Binding-site contacts:
Ligand atom CA contacts residue GLU160 of chain 1.B at 4.3 Å.
Ligand atom OE2 contacts residue SER64 of chain 1.B at 2.7 Å.
Ligand atom OE2 contacts residue LYS258 of chain 1.B at 4.2 Å.
Ligand atom C contacts residue ASN114 of chain 1.B at 3.8 Å.
Ligand atom OE1 contacts residue VAL261 of chain 1.B at 4.0 Å.
Ligand atom CB contacts residue TYR191 of chain 1.B at 4.0 Å (hydrophobic).
Ligand atom OXT contacts residue ASN114 of chain 1.B at 3.7 Å.
Ligand atom OXT contacts residue ASN167 of chain 1.B at 2.9 Å (h-bond).
Ligand atom OE1 contacts residue TYR243 of chain 1.B at 3.7 Å.
Ligand atom OE2 contacts residue VAL261 of chain 1.B at 3.3 Å (h-bond).
Ligand atom CG contacts residue GLN63 of chain 1.B at 4.1 Å.
Ligand atom OXT contacts residue TYR191 of chain 1.B at 3.5 Å (h-bond).
Ligand atom CD contacts residue VAL261 of chain 1.B at 3.5 Å (hydrophobic).
Ligand atom O contacts residue ASN114 of chain 1.B at 3.4 Å (h-bond).
Ligand atom CG contacts residue SER64 of chain 1.B at 3.6 Å.
Ligand atom N contacts residue GLN63 of chain 1.B at 3.0 Å (h-bond).
Ligand atom CB contacts residue ASN114 of chain 1.B at 4.1 Å.
Ligand atom CB contacts residue LYS67 of chain 1.B at 4.4 Å.
Ligand atom CD contacts residue SER64 of chain 1.B at 3.0 Å.
Ligand atom CA contacts residue VAL261 of chain 1.B at 4.5 Å (hydrophobic).
Ligand atom OXT contacts residue GLU160 of chain 1.B at 3.5 Å (salt-bridge).
Ligand atom N contacts residue GLU160 of chain 1.B at 4.0 Å.
Ligand atom OE1 contacts residue LYS67 of chain 1.B at 4.2 Å.
Ligand atom C contacts residue GLU160 of chain 1.B at 3.9 Å.
Ligand atom C contacts residue ASN167 of chain 1.B at 3.9 Å.
Ligand atom N contacts residue CYS195 of chain 1.B at 3.3 Å (h-bond).
Ligand atom C contacts residue TYR191 of chain 1.B at 4.0 Å (hydrophobic).
Ligand atom CG contacts residue VAL261 of chain 1.B at 3.4 Å (hydrophobic).
Ligand atom CA contacts residue TYR191 of chain 1.B at 4.1 Å (hydrophobic).
Ligand atom CD contacts residue GLY260 of chain 1.B at 4.4 Å.
Ligand atom OE2 contacts residue SER259 of chain 1.B at 3.1 Å (h-bond).
Ligand atom OE2 contacts residue GLY260 of chain 1.B at 3.4 Å.
Ligand atom N contacts residue TYR191 of chain 1.B at 3.7 Å.
Ligand atom O contacts residue ASN167 of chain 1.B at 4.1 Å.
Ligand atom CB contacts residue VAL261 of chain 1.B at 4.5 Å (hydrophobic).
Ligand atom OE1 contacts residue SER64 of chain 1.B at 3.6 Å.
Ligand atom CB contacts residue SER64 of chain 1.B at 4.2 Å.
Ligand atom CA contacts residue GLN63 of chain 1.B at 4.0 Å.
Ligand atom CD contacts residue SER259 of chain 1.B at 4.2 Å.

Sequence of chain 1.B:
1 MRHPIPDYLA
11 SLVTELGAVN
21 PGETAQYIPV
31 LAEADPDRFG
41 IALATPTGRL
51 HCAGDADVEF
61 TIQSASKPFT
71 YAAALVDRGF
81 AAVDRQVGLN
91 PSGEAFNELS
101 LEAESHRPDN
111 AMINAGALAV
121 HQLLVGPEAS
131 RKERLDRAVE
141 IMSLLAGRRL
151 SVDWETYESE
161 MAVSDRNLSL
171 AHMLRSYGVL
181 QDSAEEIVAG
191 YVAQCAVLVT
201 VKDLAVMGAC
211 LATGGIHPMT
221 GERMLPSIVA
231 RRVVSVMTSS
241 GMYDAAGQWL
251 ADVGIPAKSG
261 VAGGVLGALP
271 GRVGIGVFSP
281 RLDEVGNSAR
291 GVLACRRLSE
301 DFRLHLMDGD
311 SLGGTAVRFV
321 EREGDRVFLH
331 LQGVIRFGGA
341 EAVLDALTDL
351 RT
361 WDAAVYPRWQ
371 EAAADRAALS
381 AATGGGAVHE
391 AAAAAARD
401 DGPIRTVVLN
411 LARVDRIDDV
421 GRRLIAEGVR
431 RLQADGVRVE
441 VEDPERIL

A small-molecule ligand and the protein it binds are described below.
Small molecule (SMILES): N[C@@H](CCC(=O)O)C(=O)O